Binding-site contacts:
Ligand atom C1 contacts residue SER1101 of chain 1.B at 4.3 Å.
Ligand atom C1 contacts residue HIS1102 of chain 1.B at 4.3 Å.
Ligand atom C5 contacts residue SER1101 of chain 1.B at 4.3 Å.
Ligand atom O5 contacts residue SER1101 of chain 1.B at 4.2 Å.
Ligand atom C7 contacts residue ASN1099 of chain 1.B at 3.4 Å.
Ligand atom C6 contacts residue HIS1102 of chain 1.B at 4.4 Å.
Ligand atom O6 contacts residue HIS1102 of chain 1.B at 3.8 Å.
Ligand atom C1 contacts residue ASN1099 of chain 1.B at 1.4 Å.
Ligand atom O7 contacts residue ASN1099 of chain 1.B at 3.5 Å (h-bond).
Ligand atom C5 contacts residue ASN1099 of chain 1.B at 3.7 Å.
Ligand atom C2 contacts residue ASN1099 of chain 1.B at 2.5 Å.
Ligand atom C3 contacts residue ASN1099 of chain 1.B at 3.8 Å.
Ligand atom O6 contacts residue SER1101 of chain 1.B at 3.9 Å.
Ligand atom O5 contacts residue HIS1102 of chain 1.B at 3.8 Å.
Ligand atom C4 contacts residue ASN1099 of chain 1.B at 4.2 Å.
Ligand atom N2 contacts residue ASN1099 of chain 1.B at 3.0 Å (h-bond).
Ligand atom O5 contacts residue ASN1099 of chain 1.B at 2.3 Å (h-bond).

The protein below binds the small molecule below.
Small molecule (SMILES): CC(=O)N[C@H]1[C@H](O[C@H]2[C@H](O)[C@@H](NC(C)=O)CO[C@@H]2CO)O[C@H](CO)[C@@H](O)[C@@H]1O

Sequence of chain 1.B:
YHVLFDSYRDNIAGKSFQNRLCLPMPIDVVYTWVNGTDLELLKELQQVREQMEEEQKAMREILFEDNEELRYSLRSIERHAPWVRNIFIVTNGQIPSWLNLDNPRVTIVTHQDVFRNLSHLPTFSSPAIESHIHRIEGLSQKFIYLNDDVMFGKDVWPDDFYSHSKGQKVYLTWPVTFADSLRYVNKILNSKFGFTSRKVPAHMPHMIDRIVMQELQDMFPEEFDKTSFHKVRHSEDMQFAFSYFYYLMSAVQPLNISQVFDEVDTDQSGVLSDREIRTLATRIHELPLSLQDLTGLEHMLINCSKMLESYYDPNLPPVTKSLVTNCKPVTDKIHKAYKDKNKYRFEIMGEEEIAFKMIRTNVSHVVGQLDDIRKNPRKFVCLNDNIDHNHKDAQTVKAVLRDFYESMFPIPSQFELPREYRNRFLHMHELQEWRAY